Binding-site contacts:
Ligand atom N2 contacts residue ASN485 of chain 4.A at 3.0 Å (h-bond).
Ligand atom N2 contacts residue ARG465 of chain 4.A at 4.3 Å.
Ligand atom C3 contacts residue ASN485 of chain 4.A at 3.8 Å.
Ligand atom C5 contacts residue ASN485 of chain 4.A at 3.7 Å.
Ligand atom O7 contacts residue ASN485 of chain 4.A at 3.5 Å (h-bond).
Ligand atom C1 contacts residue ASN485 of chain 4.A at 1.4 Å.
Ligand atom C8 contacts residue ARG465 of chain 4.A at 4.1 Å.
Ligand atom C7 contacts residue GLU482 of chain 4.A at 4.2 Å.
Ligand atom O7 contacts residue ARG465 of chain 4.A at 3.7 Å.
Ligand atom C4 contacts residue ASN485 of chain 4.A at 4.2 Å.
Ligand atom C7 contacts residue ASN485 of chain 4.A at 3.4 Å.
Ligand atom C2 contacts residue ASN485 of chain 4.A at 2.5 Å.
Ligand atom O7 contacts residue SER466 of chain 4.A at 4.4 Å.
Ligand atom O3 contacts residue ARG465 of chain 4.A at 3.8 Å.
Ligand atom C8 contacts residue GLU482 of chain 4.A at 3.8 Å.
Ligand atom C8 contacts residue LYS469 of chain 4.A at 3.7 Å.
Ligand atom C7 contacts residue ARG465 of chain 4.A at 3.8 Å.
Ligand atom O7 contacts residue GLU482 of chain 4.A at 4.4 Å.
Ligand atom O5 contacts residue ASN485 of chain 4.A at 2.4 Å (h-bond).

Sequence of chain 4.A:
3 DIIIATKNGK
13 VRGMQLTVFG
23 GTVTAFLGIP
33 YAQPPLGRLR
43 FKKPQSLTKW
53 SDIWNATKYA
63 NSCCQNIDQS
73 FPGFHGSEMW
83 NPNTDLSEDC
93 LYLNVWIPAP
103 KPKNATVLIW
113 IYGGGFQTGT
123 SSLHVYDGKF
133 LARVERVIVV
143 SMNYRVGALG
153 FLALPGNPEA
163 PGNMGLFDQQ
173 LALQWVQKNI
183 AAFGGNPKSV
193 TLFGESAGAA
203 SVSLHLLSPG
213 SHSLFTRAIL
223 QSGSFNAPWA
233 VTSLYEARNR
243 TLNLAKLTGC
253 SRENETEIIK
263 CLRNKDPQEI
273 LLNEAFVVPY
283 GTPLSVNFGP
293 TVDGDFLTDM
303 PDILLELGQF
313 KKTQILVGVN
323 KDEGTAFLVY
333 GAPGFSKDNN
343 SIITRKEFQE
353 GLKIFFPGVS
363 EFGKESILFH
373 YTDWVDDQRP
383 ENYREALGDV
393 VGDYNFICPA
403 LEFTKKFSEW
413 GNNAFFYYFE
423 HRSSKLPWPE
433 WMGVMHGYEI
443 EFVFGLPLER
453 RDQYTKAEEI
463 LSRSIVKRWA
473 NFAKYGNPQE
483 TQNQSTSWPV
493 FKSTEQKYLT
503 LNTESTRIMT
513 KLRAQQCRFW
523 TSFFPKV

The protein below binds the small molecule below.
Small molecule (SMILES): CC(=O)N[C@@H]1[C@@H](O)[C@H](O)[C@@H](CO)O[C@H]1O